Sequence of chain 1.A:
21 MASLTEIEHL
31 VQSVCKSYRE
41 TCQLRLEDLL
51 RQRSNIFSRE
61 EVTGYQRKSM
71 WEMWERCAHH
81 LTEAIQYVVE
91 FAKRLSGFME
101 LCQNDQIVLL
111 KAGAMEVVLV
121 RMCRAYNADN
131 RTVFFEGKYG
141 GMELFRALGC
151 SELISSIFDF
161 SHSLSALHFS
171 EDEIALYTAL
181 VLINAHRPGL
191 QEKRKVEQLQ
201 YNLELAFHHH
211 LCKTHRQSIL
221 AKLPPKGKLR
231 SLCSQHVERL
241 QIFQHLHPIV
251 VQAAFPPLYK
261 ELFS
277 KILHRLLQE

Binding-site contacts:
Ligand atom C40 contacts residue ALA84 of chain 1.A at 3.8 Å (hydrophobic).
Ligand atom F31 contacts residue HIS236 of chain 1.A at 3.4 Å.
Ligand atom C18 contacts residue PHE145 of chain 1.A at 3.6 Å (hydrophobic).
Ligand atom O43 contacts residue GLN43 of chain 1.A at 3.0 Å (h-bond).
Ligand atom C1 contacts residue HIS80 of chain 1.A at 3.7 Å.
Ligand atom C42 contacts residue LEU44 of chain 1.A at 3.8 Å (hydrophobic).
Ligand atom O24 contacts residue PHE134 of chain 1.A at 3.7 Å.
Ligand atom C21 contacts residue PHE145 of chain 1.A at 3.7 Å (hydrophobic).
Ligand atom F29 contacts residue LEU153 of chain 1.A at 3.3 Å.
Ligand atom O44 contacts residue GLN43 of chain 1.A at 3.4 Å (h-bond).
Ligand atom C42 contacts residue ARG124 of chain 1.A at 3.7 Å.
Ligand atom O44 contacts residue ARG124 of chain 1.A at 2.8 Å (salt-bridge).
Ligand atom C13 contacts residue CYS77 of chain 1.A at 3.5 Å (hydrophobic).
Ligand atom F32 contacts residue CYS77 of chain 1.A at 3.4 Å.
Ligand atom F33 contacts residue TRP74 of chain 1.A at 3.7 Å.
Ligand atom F28 contacts residue ILE154 of chain 1.A at 3.7 Å.
Ligand atom F31 contacts residue LEU81 of chain 1.A at 3.2 Å.
Ligand atom F22 contacts residue PHE158 of chain 1.A at 3.5 Å.
Ligand atom C37 contacts residue ALA125 of chain 1.A at 3.7 Å (hydrophobic).
Ligand atom F33 contacts residue TYR259 of chain 1.A at 3.6 Å.
Ligand atom O36 contacts residue MET122 of chain 1.A at 3.2 Å.
Ligand atom F31 contacts residue TYR259 of chain 1.A at 3.8 Å.
Ligand atom F33 contacts residue HIS236 of chain 1.A at 2.9 Å.
Ligand atom O43 contacts residue ARG121 of chain 1.A at 3.5 Å (salt-bridge).
Ligand atom C42 contacts residue GLN43 of chain 1.A at 3.5 Å.
Ligand atom O44 contacts residue LEU44 of chain 1.A at 3.0 Å (h-bond).
Ligand atom F27 contacts residue HIS236 of chain 1.A at 3.4 Å.
Ligand atom F28 contacts residue LEU148 of chain 1.A at 3.4 Å.
Ligand atom O23 contacts residue PHE135 of chain 1.A at 3.4 Å.
Ligand atom F22 contacts residue ILE154 of chain 1.A at 3.4 Å.
Ligand atom F22 contacts residue ILE157 of chain 1.A at 3.7 Å.
Ligand atom C1 contacts residue LEU81 of chain 1.A at 3.8 Å (hydrophobic).
Ligand atom O24 contacts residue GOL1 of chain 1.C at 3.5 Å (h-bond).
Ligand atom C40 contacts residue GLN43 of chain 1.A at 3.7 Å.
Ligand atom F30 contacts residue ILE154 of chain 1.A at 3.4 Å.
Ligand atom C12 contacts residue CYS77 of chain 1.A at 3.6 Å (hydrophobic).
Ligand atom C6 contacts residue MET122 of chain 1.A at 3.8 Å (hydrophobic).
Ligand atom F30 contacts residue ILE157 of chain 1.A at 3.2 Å.
Ligand atom C17 contacts residue PHE145 of chain 1.A at 3.5 Å (hydrophobic).
Ligand atom C18 contacts residue ILE154 of chain 1.A at 3.8 Å (hydrophobic).

This small molecule binds to this protein.
Small molecule (SMILES): O=C(O)C1CCC(C(=O)N2CC[C@@]3(S(=O)(=O)c4ccc(F)cc4)c4ccc(C(F)(C(F)(F)F)C(F)(F)F)cc4CC[C@@H]23)CC1